Sequence of chain 1.B:
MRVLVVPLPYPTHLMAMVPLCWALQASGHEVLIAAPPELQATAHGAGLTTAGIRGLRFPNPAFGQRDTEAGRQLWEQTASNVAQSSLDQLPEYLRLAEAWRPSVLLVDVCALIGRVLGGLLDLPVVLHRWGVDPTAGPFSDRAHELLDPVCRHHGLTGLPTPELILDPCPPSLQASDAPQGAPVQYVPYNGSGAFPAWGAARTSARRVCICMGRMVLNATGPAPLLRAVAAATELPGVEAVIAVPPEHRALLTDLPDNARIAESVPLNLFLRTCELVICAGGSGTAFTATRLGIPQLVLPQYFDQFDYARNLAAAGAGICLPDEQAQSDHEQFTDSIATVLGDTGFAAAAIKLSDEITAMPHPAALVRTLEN

This protein binds this small molecule.
Small molecule (SMILES): OC[C@H]1O[C@H](O)[C@H](O)[C@@H](O)[C@@H]1O

Binding-site contacts:
Ligand atom C3 contacts residue ARG79 of chain 1.B at 3.9 Å.
Ligand atom O3 contacts residue ARG79 of chain 1.B at 3.3 Å (salt-bridge).
Ligand atom O1 contacts residue ASP320 of chain 1.B at 2.4 Å (salt-bridge).
Ligand atom O3 contacts residue GLN78 of chain 1.B at 4.0 Å.
Ligand atom C4 contacts residue ASP80 of chain 1.B at 4.5 Å.
Ligand atom O6 contacts residue SER189 of chain 1.B at 2.9 Å (h-bond).
Ligand atom C1 contacts residue ASP320 of chain 1.B at 3.5 Å.
Ligand atom C6 contacts residue SER189 of chain 1.B at 3.3 Å.
Ligand atom O4 contacts residue ASP80 of chain 1.B at 4.0 Å.
Ligand atom C2 contacts residue GLY77 of chain 1.B at 4.0 Å.
Ligand atom C3 contacts residue GLY77 of chain 1.B at 4.2 Å.
Ligand atom O5 contacts residue ARG79 of chain 1.B at 4.4 Å.
Ligand atom O1 contacts residue ARG323 of chain 1.B at 4.1 Å.
Ligand atom O1 contacts residue ARG79 of chain 1.B at 3.0 Å (salt-bridge).
Ligand atom O3 contacts residue ASP80 of chain 1.B at 2.9 Å (salt-bridge).
Ligand atom C3 contacts residue GLN78 of chain 1.B at 4.5 Å.
Ligand atom C2 contacts residue ARG79 of chain 1.B at 3.7 Å.
Ligand atom O6 contacts residue ASP190 of chain 1.B at 4.0 Å.
Ligand atom C3 contacts residue ASP80 of chain 1.B at 3.6 Å.
Ligand atom O2 contacts residue ARG79 of chain 1.B at 2.8 Å (salt-bridge).
Ligand atom O5 contacts residue ARG323 of chain 1.B at 4.5 Å.
Ligand atom C1 contacts residue ARG79 of chain 1.B at 3.3 Å.
Ligand atom O2 contacts residue GLN78 of chain 1.B at 3.5 Å (h-bond).
Ligand atom O6 contacts residue ARG79 of chain 1.B at 3.8 Å.
Ligand atom O2 contacts residue GLY77 of chain 1.B at 3.1 Å (h-bond).
Ligand atom O5 contacts residue ASP320 of chain 1.B at 3.8 Å.